Binding-site contacts:
Ligand atom O4 contacts residue GLY336 of chain 2.B at 4.1 Å.
Ligand atom O7 contacts residue ASN341 of chain 2.B at 3.9 Å.
Ligand atom C3 contacts residue ASN341 of chain 2.B at 3.7 Å.
Ligand atom N2 contacts residue GLY336 of chain 2.B at 3.6 Å.
Ligand atom C8 contacts residue ILE344 of chain 2.B at 3.5 Å (hydrophobic).
Ligand atom C7 contacts residue ASN341 of chain 2.B at 3.4 Å.
Ligand atom O5 contacts residue GLY336 of chain 2.B at 4.3 Å.
Ligand atom C8 contacts residue ASN341 of chain 2.B at 3.9 Å.
Ligand atom C8 contacts residue SER343 of chain 2.B at 3.6 Å.
Ligand atom C2 contacts residue ASN341 of chain 2.B at 2.4 Å.
Ligand atom C6 contacts residue ASN341 of chain 2.B at 4.1 Å.
Ligand atom O5 contacts residue SER338 of chain 2.B at 3.5 Å.
Ligand atom C2 contacts residue GLY336 of chain 2.B at 4.2 Å.
Ligand atom C1 contacts residue ASN341 of chain 2.B at 1.4 Å.
Ligand atom C8 contacts residue ASN342 of chain 2.B at 3.3 Å.
Ligand atom C1 contacts residue SER338 of chain 2.B at 4.2 Å.
Ligand atom C3 contacts residue GLY336 of chain 2.B at 3.9 Å.
Ligand atom C5 contacts residue ASN341 of chain 2.B at 3.6 Å.
Ligand atom C4 contacts residue ASN341 of chain 2.B at 4.2 Å.
Ligand atom O5 contacts residue ASN341 of chain 2.B at 2.4 Å (h-bond).
Ligand atom N2 contacts residue ASN341 of chain 2.B at 2.6 Å (h-bond).

Sequence of chain 2.B:
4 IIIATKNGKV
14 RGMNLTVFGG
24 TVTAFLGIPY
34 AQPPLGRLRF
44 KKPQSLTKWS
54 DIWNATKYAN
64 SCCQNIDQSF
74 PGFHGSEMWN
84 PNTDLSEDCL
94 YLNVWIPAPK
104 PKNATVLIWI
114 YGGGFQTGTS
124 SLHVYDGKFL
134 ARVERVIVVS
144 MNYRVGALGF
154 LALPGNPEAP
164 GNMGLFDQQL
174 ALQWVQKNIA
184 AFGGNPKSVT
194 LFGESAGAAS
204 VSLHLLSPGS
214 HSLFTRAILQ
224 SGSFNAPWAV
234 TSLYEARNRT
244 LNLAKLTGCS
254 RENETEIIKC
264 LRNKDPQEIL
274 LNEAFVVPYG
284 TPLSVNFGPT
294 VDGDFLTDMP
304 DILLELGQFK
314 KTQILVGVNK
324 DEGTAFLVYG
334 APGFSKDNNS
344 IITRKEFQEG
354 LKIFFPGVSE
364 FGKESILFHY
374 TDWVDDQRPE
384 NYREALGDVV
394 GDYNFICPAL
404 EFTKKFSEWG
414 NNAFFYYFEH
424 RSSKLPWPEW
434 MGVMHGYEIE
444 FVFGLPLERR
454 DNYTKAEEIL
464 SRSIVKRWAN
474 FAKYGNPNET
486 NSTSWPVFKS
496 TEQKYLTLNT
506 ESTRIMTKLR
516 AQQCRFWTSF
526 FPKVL

A protein and the small-molecule ligand that binds it are described below.
Small molecule (SMILES): CC(=O)N[C@@H]1[C@@H](O)[C@H](O)[C@@H](CO)O[C@H]1O